A small-molecule ligand and the protein it binds are described below.
Small molecule (SMILES): Nc1ccc2ccc(CNCCCc3cccc(F)c3)cc2n1

Sequence of chain 2.A:
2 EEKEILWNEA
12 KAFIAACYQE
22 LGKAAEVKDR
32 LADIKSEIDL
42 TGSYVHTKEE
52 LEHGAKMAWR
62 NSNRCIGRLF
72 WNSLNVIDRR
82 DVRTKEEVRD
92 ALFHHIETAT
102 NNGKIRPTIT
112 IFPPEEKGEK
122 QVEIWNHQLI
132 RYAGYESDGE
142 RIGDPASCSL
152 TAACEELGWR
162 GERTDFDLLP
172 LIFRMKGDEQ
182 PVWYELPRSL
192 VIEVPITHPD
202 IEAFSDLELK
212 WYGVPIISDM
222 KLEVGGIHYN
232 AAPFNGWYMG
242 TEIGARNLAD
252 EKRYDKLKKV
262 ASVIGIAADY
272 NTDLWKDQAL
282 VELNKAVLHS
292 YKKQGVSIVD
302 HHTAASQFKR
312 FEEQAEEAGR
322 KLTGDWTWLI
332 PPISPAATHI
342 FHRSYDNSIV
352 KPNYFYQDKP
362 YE

Binding-site contacts:
Ligand atom C23 contacts residue ILE193 of chain 2.A at 3.6 Å (hydrophobic).
Ligand atom C25 contacts residue SER190 of chain 2.A at 3.8 Å.
Ligand atom C24 contacts residue ASN103 of chain 2.A at 3.6 Å.
Ligand atom C14 contacts residue VAL192 of chain 2.A at 3.2 Å (hydrophobic).
Ligand atom C04 contacts residue GLU194 of chain 2.A at 3.3 Å.
Ligand atom C23 contacts residue ASN103 of chain 2.A at 3.3 Å.
Ligand atom N12 contacts residue VAL192 of chain 2.A at 2.9 Å (h-bond).
Ligand atom C10 contacts residue ARG189 of chain 2.A at 3.7 Å.
Ligand atom C02 contacts residue ARG189 of chain 2.A at 3.4 Å.
Ligand atom C07 contacts residue ARG189 of chain 2.A at 3.5 Å.
Ligand atom C06 contacts residue GLU194 of chain 2.A at 3.2 Å.
Ligand atom C13 contacts residue ARG189 of chain 2.A at 3.5 Å.
Ligand atom C07 contacts residue VAL192 of chain 2.A at 3.3 Å (hydrophobic).
Ligand atom N01 contacts residue ARG189 of chain 2.A at 3.6 Å.
Ligand atom C25 contacts residue LEU191 of chain 2.A at 3.9 Å (hydrophobic).
Ligand atom C06 contacts residue ARG189 of chain 2.A at 3.9 Å.
Ligand atom C05 contacts residue GLU194 of chain 2.A at 3.3 Å.
Ligand atom C13 contacts residue VAL192 of chain 2.A at 3.7 Å (hydrophobic).
Ligand atom N12 contacts residue ARG189 of chain 2.A at 2.9 Å (salt-bridge).
Ligand atom C08 contacts residue ARG189 of chain 2.A at 3.7 Å.
Ligand atom N02 contacts residue ARG189 of chain 2.A at 3.4 Å (salt-bridge).
Ligand atom C21 contacts residue ILE193 of chain 2.A at 3.6 Å (hydrophobic).
Ligand atom F25 contacts residue LEU191 of chain 2.A at 3.0 Å.
Ligand atom C15 contacts residue SER190 of chain 2.A at 3.9 Å.
Ligand atom C03 contacts residue ARG189 of chain 2.A at 3.6 Å.
Ligand atom C24 contacts residue ILE193 of chain 2.A at 3.8 Å (hydrophobic).
Ligand atom C24 contacts residue THR101 of chain 2.A at 3.8 Å.
Ligand atom C11 contacts residue ARG189 of chain 2.A at 3.3 Å.
Ligand atom C14 contacts residue SER190 of chain 2.A at 3.8 Å.
Ligand atom C04 contacts residue LYS211 of chain 2.A at 3.9 Å.
Ligand atom C03 contacts residue LYS211 of chain 2.A at 3.8 Å.
Ligand atom C21 contacts residue SER190 of chain 2.A at 3.7 Å.
Ligand atom C22 contacts residue ILE193 of chain 2.A at 3.7 Å (hydrophobic).
Ligand atom F25 contacts residue THR101 of chain 2.A at 3.8 Å.
Ligand atom C26 contacts residue SER190 of chain 2.A at 3.0 Å.
Ligand atom C14 contacts residue ARG189 of chain 2.A at 3.8 Å.
Ligand atom C25 contacts residue ILE193 of chain 2.A at 3.7 Å (hydrophobic).
Ligand atom C04 contacts residue ARG189 of chain 2.A at 3.9 Å.
Ligand atom C26 contacts residue ILE193 of chain 2.A at 3.6 Å (hydrophobic).
Ligand atom C05 contacts residue ARG189 of chain 2.A at 3.9 Å.